Sequence of chain 4.B:
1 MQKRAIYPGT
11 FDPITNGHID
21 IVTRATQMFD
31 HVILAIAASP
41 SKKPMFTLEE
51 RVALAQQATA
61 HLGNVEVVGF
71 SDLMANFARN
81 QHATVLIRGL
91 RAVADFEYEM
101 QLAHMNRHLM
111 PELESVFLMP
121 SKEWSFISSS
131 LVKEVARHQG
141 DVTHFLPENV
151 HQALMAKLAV

Sequence of chain 8.B:
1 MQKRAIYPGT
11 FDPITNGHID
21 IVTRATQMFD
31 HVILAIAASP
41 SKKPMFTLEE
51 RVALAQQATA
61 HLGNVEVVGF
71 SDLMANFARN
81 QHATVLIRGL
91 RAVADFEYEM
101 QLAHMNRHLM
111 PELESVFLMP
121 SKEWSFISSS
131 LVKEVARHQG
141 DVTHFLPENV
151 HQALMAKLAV

This small molecule binds to this protein.
Small molecule (SMILES): Oc1cccc2nc(C(F)(F)F)[nH]c12

Binding-site contacts:
Ligand atom O contacts residue ASN106 of chain 8.B at 2.6 Å (h-bond).
Ligand atom N1 contacts residue LEU73 of chain 8.B at 3.5 Å.
Ligand atom F1 contacts residue LEU73 of chain 8.B at 3.5 Å.
Ligand atom C3 contacts residue GLU134 of chain 4.B at 4.1 Å.
Ligand atom F1 contacts residue MET74 of chain 8.B at 4.0 Å.
Ligand atom C7 contacts residue GLU134 of chain 4.B at 4.2 Å.
Ligand atom C3 contacts residue VAL135 of chain 4.B at 3.8 Å (hydrophobic).
Ligand atom O contacts residue MET74 of chain 8.B at 3.1 Å.
Ligand atom N1 contacts residue MET74 of chain 8.B at 3.0 Å (h-bond).
Ligand atom C1 contacts residue MET105 of chain 8.B at 4.0 Å (hydrophobic).
Ligand atom C1 contacts residue LEU109 of chain 8.B at 3.8 Å (hydrophobic).
Ligand atom C5 contacts residue LEU73 of chain 8.B at 4.0 Å (hydrophobic).
Ligand atom C1 contacts residue ASN106 of chain 8.B at 3.1 Å.
Ligand atom F contacts residue ASP72 of chain 8.B at 4.1 Å.
Ligand atom C3 contacts residue LEU102 of chain 8.B at 3.7 Å (hydrophobic).
Ligand atom O contacts residue LEU73 of chain 8.B at 3.6 Å.
Ligand atom F contacts residue MET74 of chain 8.B at 3.9 Å.
Ligand atom O contacts residue ALA75 of chain 8.B at 3.3 Å (h-bond).
Ligand atom C contacts residue MET74 of chain 8.B at 3.7 Å (hydrophobic).
Ligand atom C contacts residue LEU73 of chain 8.B at 3.6 Å (hydrophobic).
Ligand atom F2 contacts residue GLU134 of chain 4.B at 3.4 Å.
Ligand atom N contacts residue GLU134 of chain 4.B at 2.8 Å (salt-bridge).
Ligand atom C5 contacts residue MET74 of chain 8.B at 4.0 Å (hydrophobic).
Ligand atom C1 contacts residue LEU102 of chain 8.B at 3.9 Å (hydrophobic).
Ligand atom C4 contacts residue LEU73 of chain 8.B at 4.0 Å (hydrophobic).
Ligand atom C2 contacts residue MET105 of chain 8.B at 3.8 Å (hydrophobic).
Ligand atom C3 contacts residue LEU131 of chain 4.B at 3.8 Å (hydrophobic).
Ligand atom O contacts residue LEU109 of chain 8.B at 4.0 Å.
Ligand atom C4 contacts residue GLU134 of chain 4.B at 3.8 Å.
Ligand atom F contacts residue PHE70 of chain 8.B at 4.0 Å.
Ligand atom C contacts residue ASN106 of chain 8.B at 3.2 Å.
Ligand atom C2 contacts residue LEU131 of chain 4.B at 3.9 Å (hydrophobic).
Ligand atom C6 contacts residue LEU73 of chain 8.B at 3.4 Å (hydrophobic).
Ligand atom C2 contacts residue VAL135 of chain 4.B at 3.6 Å (hydrophobic).
Ligand atom F1 contacts residue HIS138 of chain 4.B at 3.5 Å.
Ligand atom C6 contacts residue MET74 of chain 8.B at 3.7 Å (hydrophobic).
Ligand atom C5 contacts residue GLU134 of chain 4.B at 3.9 Å.
Ligand atom C4 contacts residue LEU102 of chain 8.B at 4.2 Å (hydrophobic).
Ligand atom F1 contacts residue ASP72 of chain 8.B at 3.4 Å.
Ligand atom C2 contacts residue LEU102 of chain 8.B at 3.5 Å (hydrophobic).